Binding-site contacts:
Ligand atom C4 contacts residue ASN330 of chain 1.D at 4.3 Å.
Ligand atom O6 contacts residue ALA331 of chain 1.D at 4.3 Å.
Ligand atom O6 contacts residue ASN330 of chain 1.D at 2.7 Å (h-bond).
Ligand atom O7 contacts residue VAL328 of chain 1.D at 3.2 Å (h-bond).
Ligand atom O6 contacts residue GLY326 of chain 1.D at 3.4 Å (h-bond).
Ligand atom N2 contacts residue ASN330 of chain 1.D at 2.9 Å (h-bond).
Ligand atom C1 contacts residue ASN330 of chain 1.D at 1.4 Å.
Ligand atom O7 contacts residue GLY326 of chain 1.D at 3.1 Å.
Ligand atom C3 contacts residue GLY326 of chain 1.D at 4.3 Å.
Ligand atom C7 contacts residue ASN330 of chain 1.D at 4.0 Å.
Ligand atom O7 contacts residue ASN330 of chain 1.D at 3.9 Å.
Ligand atom C6 contacts residue ASN330 of chain 1.D at 3.4 Å.
Ligand atom C7 contacts residue GLY326 of chain 1.D at 4.2 Å.
Ligand atom C7 contacts residue PHE325 of chain 1.D at 3.0 Å (hydrophobic).
Ligand atom C3 contacts residue PHE325 of chain 1.D at 4.0 Å (hydrophobic).
Ligand atom C4 contacts residue GLY326 of chain 1.D at 4.2 Å.
Ligand atom O7 contacts residue GLU327 of chain 1.D at 3.1 Å (salt-bridge).
Ligand atom O7 contacts residue PHE325 of chain 1.D at 3.0 Å (h-bond).
Ligand atom C7 contacts residue GLU327 of chain 1.D at 4.2 Å.
Ligand atom C2 contacts residue ASN330 of chain 1.D at 2.5 Å.
Ligand atom C8 contacts residue PHE329 of chain 1.D at 3.3 Å (hydrophobic).
Ligand atom O5 contacts residue ASN330 of chain 1.D at 2.5 Å (h-bond).
Ligand atom O3 contacts residue PHE325 of chain 1.D at 2.7 Å (h-bond).
Ligand atom C7 contacts residue VAL328 of chain 1.D at 4.0 Å (hydrophobic).
Ligand atom C5 contacts residue ASN330 of chain 1.D at 3.8 Å.
Ligand atom C2 contacts residue PHE325 of chain 1.D at 4.3 Å (hydrophobic).
Ligand atom C8 contacts residue VAL328 of chain 1.D at 4.0 Å (hydrophobic).
Ligand atom C8 contacts residue LEU355 of chain 1.D at 3.7 Å (hydrophobic).
Ligand atom C8 contacts residue PHE325 of chain 1.D at 3.2 Å (hydrophobic).
Ligand atom C3 contacts residue ASN330 of chain 1.D at 3.7 Å.
Ligand atom C7 contacts residue PHE329 of chain 1.D at 3.5 Å (hydrophobic).
Ligand atom O7 contacts residue PHE329 of chain 1.D at 3.4 Å (h-bond).
Ligand atom O3 contacts residue GLY326 of chain 1.D at 3.1 Å.
Ligand atom N2 contacts residue PHE329 of chain 1.D at 3.8 Å.
Ligand atom N2 contacts residue PHE325 of chain 1.D at 3.7 Å.

A small-molecule ligand and the protein it binds are described below.
Small molecule (SMILES): CC(=O)N[C@@H]1[C@@H](O)[C@H](O)[C@@H](CO)O[C@H]1O

Sequence of chain 1.D:
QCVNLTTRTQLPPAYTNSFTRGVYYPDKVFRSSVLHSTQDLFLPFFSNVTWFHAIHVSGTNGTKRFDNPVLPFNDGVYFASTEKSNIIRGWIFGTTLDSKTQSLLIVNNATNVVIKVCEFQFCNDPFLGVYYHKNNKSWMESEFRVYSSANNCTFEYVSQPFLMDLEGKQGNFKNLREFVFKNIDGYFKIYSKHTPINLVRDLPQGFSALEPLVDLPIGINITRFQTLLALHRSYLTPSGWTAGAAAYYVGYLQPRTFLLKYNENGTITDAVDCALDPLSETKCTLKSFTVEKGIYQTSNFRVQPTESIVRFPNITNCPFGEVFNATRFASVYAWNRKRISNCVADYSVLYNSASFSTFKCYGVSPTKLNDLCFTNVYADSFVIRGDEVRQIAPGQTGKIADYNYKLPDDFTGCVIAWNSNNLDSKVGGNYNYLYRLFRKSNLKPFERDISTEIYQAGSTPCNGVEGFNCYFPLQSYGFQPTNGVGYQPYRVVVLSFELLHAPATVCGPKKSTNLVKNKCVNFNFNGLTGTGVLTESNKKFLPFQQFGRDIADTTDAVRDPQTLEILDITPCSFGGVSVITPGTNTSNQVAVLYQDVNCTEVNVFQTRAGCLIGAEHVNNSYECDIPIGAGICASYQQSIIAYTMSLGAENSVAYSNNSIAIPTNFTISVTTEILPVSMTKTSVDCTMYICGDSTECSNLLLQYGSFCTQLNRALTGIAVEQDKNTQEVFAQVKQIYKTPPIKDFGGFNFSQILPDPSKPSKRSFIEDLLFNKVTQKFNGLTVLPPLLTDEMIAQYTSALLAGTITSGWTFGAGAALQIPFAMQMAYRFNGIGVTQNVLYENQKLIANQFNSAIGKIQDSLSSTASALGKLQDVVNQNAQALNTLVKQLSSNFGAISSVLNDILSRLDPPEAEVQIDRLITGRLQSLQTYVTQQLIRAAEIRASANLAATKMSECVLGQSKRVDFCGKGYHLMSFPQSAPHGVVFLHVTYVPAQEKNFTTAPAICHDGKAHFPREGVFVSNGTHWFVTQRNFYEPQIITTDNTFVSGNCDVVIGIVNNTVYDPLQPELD